Sequence of chain 1.A:
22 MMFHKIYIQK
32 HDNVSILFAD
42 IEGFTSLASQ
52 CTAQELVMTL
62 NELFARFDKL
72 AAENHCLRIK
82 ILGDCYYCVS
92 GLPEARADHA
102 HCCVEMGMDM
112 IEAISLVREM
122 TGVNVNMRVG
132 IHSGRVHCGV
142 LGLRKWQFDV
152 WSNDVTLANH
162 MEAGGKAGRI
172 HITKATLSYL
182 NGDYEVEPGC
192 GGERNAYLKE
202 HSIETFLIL

Sequence of chain 1.B:
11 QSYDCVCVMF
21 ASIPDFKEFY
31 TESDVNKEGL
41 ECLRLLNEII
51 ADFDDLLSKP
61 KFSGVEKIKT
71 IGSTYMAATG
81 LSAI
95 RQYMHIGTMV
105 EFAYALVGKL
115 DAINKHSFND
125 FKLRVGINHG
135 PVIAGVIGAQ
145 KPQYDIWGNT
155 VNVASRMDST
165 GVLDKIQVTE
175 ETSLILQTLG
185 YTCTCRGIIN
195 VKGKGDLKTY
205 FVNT

Binding-site contacts:
Ligand atom O1B contacts residue MN1 of chain 1.E at 2.5 Å.
Ligand atom NA1 contacts residue ALA49 of chain 1.A at 3.6 Å.
Ligand atom O2G contacts residue THR46 of chain 1.A at 3.0 Å (h-bond).
Ligand atom O2' contacts residue GLY152 of chain 1.B at 3.8 Å.
Ligand atom C3' contacts residue ASN156 of chain 1.B at 3.6 Å.
Ligand atom O1G contacts residue MN1 of chain 1.E at 3.0 Å.
Ligand atom O1G contacts residue GLY44 of chain 1.A at 3.3 Å (h-bond).
Ligand atom PG contacts residue MN1 of chain 1.E at 3.3 Å.
Ligand atom O2G contacts residue PHE45 of chain 1.A at 2.5 Å (h-bond).
Ligand atom O1G contacts residue ILE42 of chain 1.A at 3.6 Å.
Ligand atom CA7 contacts residue ASN153 of chain 1.B at 3.5 Å.
Ligand atom N7 contacts residue GLY84 of chain 1.A at 3.7 Å.
Ligand atom C5' contacts residue ASP85 of chain 1.A at 3.3 Å.
Ligand atom O2B contacts residue ASP41 of chain 1.A at 3.5 Å (salt-bridge).
Ligand atom PB contacts residue ASP85 of chain 1.A at 3.7 Å.
Ligand atom O2' contacts residue ASN156 of chain 1.B at 3.0 Å.
Ligand atom O1B contacts residue ASP41 of chain 1.A at 3.6 Å (salt-bridge).
Ligand atom O1G contacts residue ARG129 of chain 1.A at 3.5 Å (salt-bridge).
Ligand atom C8 contacts residue GLY84 of chain 1.A at 3.4 Å.
Ligand atom O3B contacts residue MN1 of chain 1.E at 3.2 Å.
Ligand atom PB contacts residue MN1 of chain 1.E at 3.3 Å.
Ligand atom O2G contacts residue GLY44 of chain 1.A at 2.9 Å.
Ligand atom O2G contacts residue ILE42 of chain 1.A at 3.7 Å.
Ligand atom O3G contacts residue LYS196 of chain 1.B at 3.8 Å.
Ligand atom O2A contacts residue ASP85 of chain 1.A at 3.5 Å (salt-bridge).
Ligand atom O3B contacts residue ASP41 of chain 1.A at 2.6 Å (salt-bridge).
Ligand atom O1A contacts residue ASP85 of chain 1.A at 3.7 Å.
Ligand atom N9 contacts residue GLY84 of chain 1.A at 3.6 Å.
Ligand atom PB contacts residue ASP41 of chain 1.A at 3.3 Å.
Ligand atom PG contacts residue PHE45 of chain 1.A at 3.8 Å.
Ligand atom O2A contacts residue MN1 of chain 1.D at 2.2 Å.
Ligand atom OA contacts residue PHE45 of chain 1.A at 3.3 Å.
Ligand atom O3B contacts residue ASP85 of chain 1.A at 2.7 Å (salt-bridge).
Ligand atom PA contacts residue MN1 of chain 1.D at 3.6 Å.
Ligand atom O3G contacts residue THR46 of chain 1.A at 3.5 Å (h-bond).
Ligand atom CA7 contacts residue ALA49 of chain 1.A at 3.8 Å (hydrophobic).
Ligand atom O4' contacts residue GLY84 of chain 1.A at 3.6 Å.
Ligand atom O2G contacts residue MN1 of chain 1.E at 3.7 Å.
Ligand atom O3B contacts residue MN1 of chain 1.D at 2.9 Å.
Ligand atom O1B contacts residue ASP85 of chain 1.A at 3.4 Å (salt-bridge).

This small molecule binds to this protein.
Small molecule (SMILES): CNc1ccccc1C(=O)O[C@H]1[C@@H](O)[C@H](n2cnc3c(N)ncnc32)O[C@@H]1CO[P](=O)(O)O[P](=O)(O)OP(=O)(O)O